The protein below binds the small molecule below.
Small molecule (SMILES): Clc1nc2ccccc2o1

Binding-site contacts:
Ligand atom C3 contacts residue PHE90 of chain 1.B at 3.7 Å (hydrophobic).
Ligand atom N contacts residue ARG85 of chain 1.B at 3.5 Å.
Ligand atom C2 contacts residue ARG85 of chain 1.B at 3.5 Å.
Ligand atom C2 contacts residue PHE90 of chain 1.B at 4.0 Å (hydrophobic).
Ligand atom C2 contacts residue HIS89 of chain 1.B at 4.2 Å.
Ligand atom C5 contacts residue ARG85 of chain 1.B at 3.4 Å.
Ligand atom C4 contacts residue ARG85 of chain 1.B at 3.3 Å.
Ligand atom C contacts residue ARG85 of chain 1.B at 3.9 Å.
Ligand atom C1 contacts residue ARG85 of chain 1.B at 3.3 Å.
Ligand atom C2 contacts residue ILE87 of chain 1.B at 3.3 Å (hydrophobic).
Ligand atom C6 contacts residue ARG85 of chain 1.B at 3.5 Å.
Ligand atom C4 contacts residue ILE11 of chain 1.B at 4.2 Å (hydrophobic).
Ligand atom C4 contacts residue PHE90 of chain 1.B at 4.2 Å (hydrophobic).
Ligand atom N contacts residue ASP86 of chain 1.B at 4.2 Å.
Ligand atom N contacts residue HIS89 of chain 1.B at 4.3 Å.
Ligand atom C3 contacts residue ILE11 of chain 1.B at 3.9 Å (hydrophobic).
Ligand atom O contacts residue ARG85 of chain 1.B at 3.9 Å.
Ligand atom C3 contacts residue ASN15 of chain 1.B at 4.4 Å.
Ligand atom C2 contacts residue ASP86 of chain 1.B at 4.2 Å.
Ligand atom C3 contacts residue ILE87 of chain 1.B at 3.3 Å (hydrophobic).
Ligand atom C3 contacts residue ARG85 of chain 1.B at 3.4 Å.
Ligand atom C1 contacts residue HIS89 of chain 1.B at 4.4 Å.

Sequence of chain 1.B:
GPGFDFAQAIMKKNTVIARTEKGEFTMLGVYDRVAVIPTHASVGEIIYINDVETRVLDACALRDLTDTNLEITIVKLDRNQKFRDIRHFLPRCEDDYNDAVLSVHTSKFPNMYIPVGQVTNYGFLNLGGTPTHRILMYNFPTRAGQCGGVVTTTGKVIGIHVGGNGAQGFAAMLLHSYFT